Sequence of chain 1.F:
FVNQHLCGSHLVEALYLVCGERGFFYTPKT

Sequence of chain 1.J:
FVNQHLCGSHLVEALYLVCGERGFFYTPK

Binding-site contacts:
Ligand atom C2 contacts residue CYS6 of chain 1.E at 3.5 Å (hydrophobic).
Ligand atom C4 contacts residue LEU11 of chain 1.F at 4.2 Å (hydrophobic).
Ligand atom C5 contacts residue ALA14 of chain 1.F at 4.1 Å (hydrophobic).
Ligand atom C1 contacts residue CYS11 of chain 1.E at 3.8 Å (hydrophobic).
Ligand atom C6 contacts residue LEU11 of chain 1.F at 4.1 Å (hydrophobic).
Ligand atom C1 contacts residue ILE10 of chain 1.E at 3.8 Å (hydrophobic).
Ligand atom C7 contacts residue LEU6 of chain 1.J at 3.8 Å (hydrophobic).
Ligand atom C3 contacts residue HIS10 of chain 1.F at 4.4 Å.
Ligand atom O1 contacts residue VAL2 of chain 1.J at 4.5 Å.
Ligand atom C5 contacts residue HIS5 of chain 1.J at 4.0 Å.
Ligand atom C2 contacts residue LEU11 of chain 1.F at 3.5 Å (hydrophobic).
Ligand atom C7 contacts residue CYS7 of chain 1.F at 3.6 Å (hydrophobic).
Ligand atom C1 contacts residue CYS6 of chain 1.E at 3.6 Å (hydrophobic).
Ligand atom C7 contacts residue HIS10 of chain 1.F at 3.3 Å.
Ligand atom O1 contacts residue SER9 of chain 1.E at 3.9 Å.
Ligand atom C7 contacts residue LEU11 of chain 1.F at 3.9 Å (hydrophobic).
Ligand atom C7 contacts residue HIS5 of chain 1.J at 3.9 Å.
Ligand atom C3 contacts residue LEU11 of chain 1.F at 3.8 Å (hydrophobic).
Ligand atom C5 contacts residue LEU11 of chain 1.F at 4.4 Å (hydrophobic).
Ligand atom C1 contacts residue LEU11 of chain 1.F at 3.7 Å (hydrophobic).
Ligand atom O1 contacts residue ILE10 of chain 1.E at 3.3 Å.
Ligand atom C6 contacts residue CYS11 of chain 1.E at 4.0 Å (hydrophobic).
Ligand atom C3 contacts residue HIS5 of chain 1.J at 3.9 Å.
Ligand atom C6 contacts residue LEU16 of chain 1.E at 4.3 Å (hydrophobic).
Ligand atom O1 contacts residue CYS11 of chain 1.E at 2.7 Å (h-bond).
Ligand atom O1 contacts residue CYS6 of chain 1.E at 2.8 Å (h-bond).
Ligand atom C6 contacts residue ILE10 of chain 1.E at 3.7 Å (hydrophobic).
Ligand atom C5 contacts residue LEU16 of chain 1.E at 4.3 Å (hydrophobic).
Ligand atom O1 contacts residue LEU11 of chain 1.F at 4.1 Å.
Ligand atom C2 contacts residue CYS7 of chain 1.F at 4.4 Å (hydrophobic).
Ligand atom C4 contacts residue HIS5 of chain 1.J at 3.5 Å.
Ligand atom C2 contacts residue VAL2 of chain 1.J at 4.5 Å (hydrophobic).
Ligand atom C4 contacts residue ALA14 of chain 1.F at 4.2 Å (hydrophobic).

Sequence of chain 1.E:
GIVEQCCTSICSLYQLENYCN

This small molecule binds to this protein.
Small molecule (SMILES): Cc1cccc(O)c1